Sequence of chain 1.C:
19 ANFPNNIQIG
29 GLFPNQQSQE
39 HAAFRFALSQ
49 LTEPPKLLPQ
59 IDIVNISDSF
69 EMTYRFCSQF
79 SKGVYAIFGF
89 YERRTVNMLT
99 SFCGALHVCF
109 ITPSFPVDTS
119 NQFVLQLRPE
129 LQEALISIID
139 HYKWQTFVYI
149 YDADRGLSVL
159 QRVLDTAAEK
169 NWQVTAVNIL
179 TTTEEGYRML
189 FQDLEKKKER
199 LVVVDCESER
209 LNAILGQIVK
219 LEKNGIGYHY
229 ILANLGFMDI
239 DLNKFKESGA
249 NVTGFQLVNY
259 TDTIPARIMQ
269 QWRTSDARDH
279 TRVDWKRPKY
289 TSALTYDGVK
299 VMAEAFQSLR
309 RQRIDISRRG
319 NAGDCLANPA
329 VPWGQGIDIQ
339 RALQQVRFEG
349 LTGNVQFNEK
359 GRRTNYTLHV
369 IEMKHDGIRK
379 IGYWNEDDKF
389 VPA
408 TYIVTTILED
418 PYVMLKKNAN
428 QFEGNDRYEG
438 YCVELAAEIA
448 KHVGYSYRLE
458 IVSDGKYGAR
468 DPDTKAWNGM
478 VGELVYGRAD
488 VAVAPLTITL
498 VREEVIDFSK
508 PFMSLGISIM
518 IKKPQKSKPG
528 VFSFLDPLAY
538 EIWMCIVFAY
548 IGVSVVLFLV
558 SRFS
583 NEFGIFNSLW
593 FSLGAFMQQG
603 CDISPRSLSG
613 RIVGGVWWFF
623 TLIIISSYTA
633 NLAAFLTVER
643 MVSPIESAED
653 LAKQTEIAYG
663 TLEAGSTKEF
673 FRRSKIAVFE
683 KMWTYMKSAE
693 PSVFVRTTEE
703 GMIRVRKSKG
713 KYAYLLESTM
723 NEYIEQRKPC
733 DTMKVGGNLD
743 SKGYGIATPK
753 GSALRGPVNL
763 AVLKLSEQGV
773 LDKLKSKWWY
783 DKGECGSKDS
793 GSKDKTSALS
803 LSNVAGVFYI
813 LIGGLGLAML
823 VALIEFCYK

Binding-site contacts:
Ligand atom C5 contacts residue ASN363 of chain 1.C at 3.6 Å.
Ligand atom C1 contacts residue ASN363 of chain 1.C at 1.4 Å.
Ligand atom C1 contacts residue GLN354 of chain 1.C at 3.8 Å.
Ligand atom O3 contacts residue ASN363 of chain 1.C at 4.4 Å.
Ligand atom C7 contacts residue ASN352 of chain 1.C at 4.0 Å.
Ligand atom C2 contacts residue ASN363 of chain 1.C at 2.5 Å.
Ligand atom C5 contacts residue GLN354 of chain 1.C at 4.3 Å.
Ligand atom O5 contacts residue ASN352 of chain 1.C at 4.4 Å.
Ligand atom O7 contacts residue ASN363 of chain 1.C at 3.8 Å.
Ligand atom C1 contacts residue ASN352 of chain 1.C at 3.5 Å.
Ligand atom O7 contacts residue ASN352 of chain 1.C at 3.7 Å.
Ligand atom C8 contacts residue ASN363 of chain 1.C at 3.5 Å.
Ligand atom O5 contacts residue GLN354 of chain 1.C at 3.5 Å (h-bond).
Ligand atom N2 contacts residue ASN363 of chain 1.C at 2.6 Å (h-bond).
Ligand atom N2 contacts residue ASN352 of chain 1.C at 4.3 Å.
Ligand atom C4 contacts residue ASN363 of chain 1.C at 4.2 Å.
Ligand atom O5 contacts residue ASN363 of chain 1.C at 2.3 Å (h-bond).
Ligand atom C3 contacts residue ASN363 of chain 1.C at 3.8 Å.
Ligand atom C7 contacts residue ASN363 of chain 1.C at 3.1 Å.

This protein binds this small molecule.
Small molecule (SMILES): CC(=O)N[C@H]1[C@H](O[C@H]2[C@H](O)[C@@H](NC(C)=O)CO[C@@H]2CO)O[C@H](CO)[C@@H](O)[C@@H]1O